Sequence of chain 1.YA:
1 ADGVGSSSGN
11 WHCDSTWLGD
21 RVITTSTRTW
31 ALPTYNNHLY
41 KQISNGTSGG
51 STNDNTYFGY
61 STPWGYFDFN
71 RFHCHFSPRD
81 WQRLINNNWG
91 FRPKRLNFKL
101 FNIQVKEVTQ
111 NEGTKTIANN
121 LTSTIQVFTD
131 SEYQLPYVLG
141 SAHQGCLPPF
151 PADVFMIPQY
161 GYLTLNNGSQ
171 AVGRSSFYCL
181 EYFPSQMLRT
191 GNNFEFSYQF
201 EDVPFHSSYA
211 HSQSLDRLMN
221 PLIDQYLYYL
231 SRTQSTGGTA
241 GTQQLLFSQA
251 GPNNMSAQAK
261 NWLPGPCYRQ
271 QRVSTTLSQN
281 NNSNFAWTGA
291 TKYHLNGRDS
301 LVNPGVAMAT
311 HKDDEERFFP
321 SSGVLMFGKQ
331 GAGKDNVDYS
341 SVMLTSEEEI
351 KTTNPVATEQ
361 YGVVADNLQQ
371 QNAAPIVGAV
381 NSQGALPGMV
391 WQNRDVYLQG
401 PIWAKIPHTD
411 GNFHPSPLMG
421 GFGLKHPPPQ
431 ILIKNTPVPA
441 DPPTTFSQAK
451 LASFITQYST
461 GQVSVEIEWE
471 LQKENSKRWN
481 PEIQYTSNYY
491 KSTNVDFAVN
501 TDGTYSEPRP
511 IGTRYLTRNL

A small-molecule ligand and the protein it binds are described below.
Small molecule (SMILES): Nc1ccn([C@H]2C[C@H](O)[C@@H](COP(=O)(O)O)O2)c(=O)n1

Binding-site contacts:
Ligand atom O3' contacts residue DA1 of chain 1.FF at 1.6 Å.
Ligand atom C5 contacts residue ARG92 of chain 1.YA at 4.3 Å.
Ligand atom O4' contacts residue VAL203 of chain 1.YA at 3.6 Å.
Ligand atom O4' contacts residue ARG92 of chain 1.YA at 4.2 Å.
Ligand atom O5' contacts residue ASP202 of chain 1.YA at 4.4 Å.
Ligand atom C6 contacts residue ARG92 of chain 1.YA at 4.0 Å.
Ligand atom C3' contacts residue DA1 of chain 1.FF at 2.6 Å.
Ligand atom C1' contacts residue VAL203 of chain 1.YA at 4.1 Å (hydrophobic).
Ligand atom O4' contacts residue PRO204 of chain 1.YA at 3.6 Å (h-bond).
Ligand atom C4' contacts residue PRO204 of chain 1.YA at 3.6 Å (hydrophobic).
Ligand atom C2' contacts residue DA1 of chain 1.FF at 3.3 Å.
Ligand atom C4' contacts residue DA1 of chain 1.FF at 3.9 Å.
Ligand atom C4' contacts residue VAL203 of chain 1.YA at 4.2 Å (hydrophobic).
Ligand atom C5' contacts residue ASP202 of chain 1.YA at 4.0 Å.
Ligand atom N1 contacts residue ARG92 of chain 1.YA at 4.0 Å.
Ligand atom C6 contacts residue PHE205 of chain 1.YA at 4.4 Å (hydrophobic).
Ligand atom C5' contacts residue PRO204 of chain 1.YA at 4.3 Å (hydrophobic).
Ligand atom C5 contacts residue PHE205 of chain 1.YA at 4.2 Å (hydrophobic).
Ligand atom C2 contacts residue ARG92 of chain 1.YA at 4.3 Å.
Ligand atom C2' contacts residue PRO204 of chain 1.YA at 4.3 Å (hydrophobic).
Ligand atom C4 contacts residue ARG92 of chain 1.YA at 4.4 Å.
Ligand atom C1' contacts residue ARG92 of chain 1.YA at 4.4 Å.
Ligand atom C1' contacts residue PRO204 of chain 1.YA at 3.7 Å (hydrophobic).